Sequence of chain 1.B:
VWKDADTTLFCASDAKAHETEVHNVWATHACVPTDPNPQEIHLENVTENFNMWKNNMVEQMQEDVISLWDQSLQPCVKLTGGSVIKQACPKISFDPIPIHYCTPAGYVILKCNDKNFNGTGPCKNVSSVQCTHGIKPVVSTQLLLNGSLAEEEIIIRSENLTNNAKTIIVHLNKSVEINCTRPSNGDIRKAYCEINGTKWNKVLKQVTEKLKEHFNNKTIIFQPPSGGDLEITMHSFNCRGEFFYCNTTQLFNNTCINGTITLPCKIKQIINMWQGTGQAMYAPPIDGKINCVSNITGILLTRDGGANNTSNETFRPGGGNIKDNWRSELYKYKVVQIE

The protein below binds the small molecule below.
Small molecule (SMILES): Cc1nc([C@@H](NC(=O)C(=O)Nc2ccc(Cl)cc2)[C@@H]2CCCCN2)sc1CO

Binding-site contacts:
Ligand atom C04 contacts residue TRP288 of chain 1.B at 3.6 Å (hydrophobic).
Ligand atom C20 contacts residue ILE238 of chain 1.B at 3.6 Å (hydrophobic).
Ligand atom C17 contacts residue ILE238 of chain 1.B at 3.2 Å (hydrophobic).
Ligand atom C18 contacts residue GLY334 of chain 1.B at 3.7 Å.
Ligand atom C02 contacts residue SER242 of chain 1.B at 3.3 Å.
Ligand atom N08 contacts residue TRP288 of chain 1.B at 3.6 Å.
Ligand atom C24 contacts residue GLY290 of chain 1.B at 3.9 Å.
Ligand atom C04 contacts residue ASN286 of chain 1.B at 3.8 Å.
Ligand atom C03 contacts residue SER242 of chain 1.B at 3.8 Å.
Ligand atom O12 contacts residue MET287 of chain 1.B at 3.4 Å (h-bond).
Ligand atom O13 contacts residue GLY334 of chain 1.B at 3.3 Å (h-bond).
Ligand atom C03 contacts residue THR141 of chain 1.B at 3.6 Å.
Ligand atom CL1 contacts residue PHE243 of chain 1.B at 3.8 Å.
Ligand atom C04 contacts residue GLU237 of chain 1.B at 3.5 Å.
Ligand atom C10 contacts residue TRP288 of chain 1.B at 4.0 Å (hydrophobic).
Ligand atom S25 contacts residue TRP288 of chain 1.B at 4.0 Å.
Ligand atom C01 contacts residue SER242 of chain 1.B at 3.8 Å.
Ligand atom C18 contacts residue ILE238 of chain 1.B at 2.9 Å (hydrophobic).
Ligand atom O13 contacts residue ILE336 of chain 1.B at 3.7 Å.
Ligand atom C26 contacts residue GLY290 of chain 1.B at 3.3 Å.
Ligand atom C05 contacts residue ASN286 of chain 1.B at 3.3 Å.
Ligand atom C09 contacts residue GLU237 of chain 1.B at 3.9 Å.
Ligand atom C05 contacts residue GLU237 of chain 1.B at 3.7 Å.
Ligand atom O12 contacts residue ASN286 of chain 1.B at 3.7 Å.
Ligand atom C17 contacts residue GLY334 of chain 1.B at 3.1 Å.
Ligand atom C02 contacts residue THR141 of chain 1.B at 3.8 Å.
Ligand atom C10 contacts residue MET287 of chain 1.B at 4.0 Å (hydrophobic).
Ligand atom C03 contacts residue TRP288 of chain 1.B at 4.0 Å (hydrophobic).
Ligand atom O13 contacts residue TRP288 of chain 1.B at 3.7 Å.
Ligand atom CL1 contacts residue VAL139 of chain 1.B at 3.8 Å.
Ligand atom C05 contacts residue TRP288 of chain 1.B at 3.9 Å (hydrophobic).
Ligand atom S25 contacts residue GLY334 of chain 1.B at 3.6 Å.
Ligand atom N08 contacts residue ASN286 of chain 1.B at 3.2 Å (h-bond).
Ligand atom C09 contacts residue TRP288 of chain 1.B at 3.7 Å (hydrophobic).
Ligand atom N21 contacts residue ILE238 of chain 1.B at 3.7 Å.
Ligand atom N11 contacts residue GLY334 of chain 1.B at 3.6 Å (h-bond).
Ligand atom C23 contacts residue GLY290 of chain 1.B at 3.6 Å.
Ligand atom C19 contacts residue ILE238 of chain 1.B at 2.8 Å (hydrophobic).
Ligand atom C18 contacts residue GLY333 of chain 1.B at 3.8 Å.
Ligand atom N08 contacts residue GLU237 of chain 1.B at 3.4 Å.